The small molecule below binds the protein below.
Small molecule (SMILES): CC(=O)N[C@@H]1[C@@H](O)[C@H](O)[C@@H](CO)O[C@H]1O

Binding-site contacts:
Ligand atom C2 contacts residue TRP149 of chain 1.B at 4.5 Å (hydrophobic).
Ligand atom O3 contacts residue TRP149 of chain 1.B at 4.2 Å.
Ligand atom C3 contacts residue TRP149 of chain 1.B at 3.8 Å (hydrophobic).
Ligand atom O5 contacts residue ASN243 of chain 1.B at 4.0 Å.
Ligand atom N2 contacts residue TRP149 of chain 1.B at 3.8 Å.
Ligand atom C1 contacts residue ASN243 of chain 1.B at 2.8 Å.
Ligand atom C7 contacts residue ASN243 of chain 1.B at 3.4 Å.
Ligand atom C8 contacts residue ASN243 of chain 1.B at 3.5 Å.
Ligand atom C8 contacts residue VAL241 of chain 1.B at 4.3 Å (hydrophobic).
Ligand atom C7 contacts residue TRP149 of chain 1.B at 4.5 Å (hydrophobic).
Ligand atom N2 contacts residue ASN243 of chain 1.B at 2.6 Å (h-bond).
Ligand atom C1 contacts residue TRP149 of chain 1.B at 4.2 Å (hydrophobic).
Ligand atom C2 contacts residue ASN243 of chain 1.B at 3.1 Å.

Sequence of chain 1.B:
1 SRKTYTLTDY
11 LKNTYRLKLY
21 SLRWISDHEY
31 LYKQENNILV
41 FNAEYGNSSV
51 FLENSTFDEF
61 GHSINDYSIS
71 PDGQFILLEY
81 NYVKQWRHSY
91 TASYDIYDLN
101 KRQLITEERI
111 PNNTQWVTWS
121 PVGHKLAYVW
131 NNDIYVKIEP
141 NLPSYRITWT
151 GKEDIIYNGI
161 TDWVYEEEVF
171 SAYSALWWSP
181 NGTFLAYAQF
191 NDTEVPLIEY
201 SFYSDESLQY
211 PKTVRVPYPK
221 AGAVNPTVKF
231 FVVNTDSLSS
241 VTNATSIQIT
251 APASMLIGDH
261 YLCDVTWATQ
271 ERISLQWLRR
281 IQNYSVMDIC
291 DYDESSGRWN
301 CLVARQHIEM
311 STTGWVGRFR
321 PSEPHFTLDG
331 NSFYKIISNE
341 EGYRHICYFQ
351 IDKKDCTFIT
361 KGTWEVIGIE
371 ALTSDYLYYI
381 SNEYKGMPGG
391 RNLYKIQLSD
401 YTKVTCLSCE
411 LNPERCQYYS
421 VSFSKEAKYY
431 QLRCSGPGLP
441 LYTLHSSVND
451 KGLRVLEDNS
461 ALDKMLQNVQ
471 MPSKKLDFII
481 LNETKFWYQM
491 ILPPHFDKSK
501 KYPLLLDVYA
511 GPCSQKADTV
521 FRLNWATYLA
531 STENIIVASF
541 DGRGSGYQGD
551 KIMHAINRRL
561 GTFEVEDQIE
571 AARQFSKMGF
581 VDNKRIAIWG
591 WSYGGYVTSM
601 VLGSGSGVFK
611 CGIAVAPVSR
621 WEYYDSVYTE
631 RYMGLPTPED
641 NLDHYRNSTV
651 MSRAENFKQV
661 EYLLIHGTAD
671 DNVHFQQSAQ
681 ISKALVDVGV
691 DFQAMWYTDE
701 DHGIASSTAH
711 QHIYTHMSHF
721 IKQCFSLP